Binding-site contacts:
Ligand atom NAJ contacts residue ALA7 of chain 1.B at 3.6 Å (h-bond).
Ligand atom OBB contacts residue PRO51 of chain 1.B at 3.6 Å.
Ligand atom NAJ contacts residue THR113 of chain 1.B at 3.8 Å.
Ligand atom NAG contacts residue PHE31 of chain 1.B at 3.5 Å.
Ligand atom CAY contacts residue PHE31 of chain 1.B at 3.5 Å (hydrophobic).
Ligand atom NAG contacts residue ILE94 of chain 1.B at 3.0 Å (h-bond).
Ligand atom CAU contacts residue GLN28 of chain 1.B at 3.7 Å.
Ligand atom CAI contacts residue ASP27 of chain 1.B at 3.6 Å.
Ligand atom C6 contacts residue PHE31 of chain 1.B at 3.4 Å (hydrophobic).
Ligand atom CAX contacts residue LEU57 of chain 1.B at 3.7 Å (hydrophobic).
Ligand atom C6 contacts residue ILE5 of chain 1.B at 3.6 Å (hydrophobic).
Ligand atom NAG contacts residue TYR100 of chain 1.B at 3.4 Å (h-bond).
Ligand atom NAJ contacts residue TRP6 of chain 1.B at 3.4 Å.
Ligand atom C5 contacts residue NDP1 of chain 1.I at 3.6 Å.
Ligand atom N1 contacts residue PHE31 of chain 1.B at 3.5 Å.
Ligand atom CBC contacts residue SER49 of chain 1.B at 3.1 Å.
Ligand atom OBA contacts residue ARG60 of chain 1.B at 3.0 Å (salt-bridge).
Ligand atom CAO contacts residue LEU50 of chain 1.B at 3.6 Å (hydrophobic).
Ligand atom C2 contacts residue TRP6 of chain 1.B at 3.7 Å (hydrophobic).
Ligand atom CAU contacts residue LEU57 of chain 1.B at 3.8 Å (hydrophobic).
Ligand atom CAK contacts residue NDP1 of chain 1.I at 3.6 Å.
Ligand atom CAN contacts residue LEU50 of chain 1.B at 3.6 Å (hydrophobic).
Ligand atom C6 contacts residue NDP1 of chain 1.I at 3.4 Å.
Ligand atom C4 contacts residue ASP27 of chain 1.B at 3.5 Å.
Ligand atom N1 contacts residue NDP1 of chain 1.I at 3.6 Å.
Ligand atom N3 contacts residue ASP27 of chain 1.B at 2.6 Å (salt-bridge).
Ligand atom C2 contacts residue ALA7 of chain 1.B at 3.6 Å (hydrophobic).
Ligand atom CAV contacts residue LEU57 of chain 1.B at 3.6 Å (hydrophobic).
Ligand atom CAH contacts residue ASP27 of chain 1.B at 3.5 Å.
Ligand atom CAV contacts residue GLN28 of chain 1.B at 3.7 Å.
Ligand atom NAG contacts residue ILE5 of chain 1.B at 2.9 Å (h-bond).
Ligand atom CAW contacts residue LEU57 of chain 1.B at 3.6 Å (hydrophobic).
Ligand atom OBA contacts residue ARG32 of chain 1.B at 3.4 Å (salt-bridge).
Ligand atom C5 contacts residue PHE31 of chain 1.B at 3.7 Å (hydrophobic).
Ligand atom CAX contacts residue PHE31 of chain 1.B at 3.6 Å (hydrophobic).
Ligand atom C2 contacts residue ASP27 of chain 1.B at 3.5 Å.
Ligand atom NAJ contacts residue ASP27 of chain 1.B at 3.0 Å (salt-bridge).
Ligand atom N1 contacts residue TRP6 of chain 1.B at 3.2 Å.
Ligand atom NAG contacts residue NDP1 of chain 1.I at 3.6 Å.
Ligand atom N1 contacts residue ILE5 of chain 1.B at 3.5 Å (h-bond).

Sequence of chain 1.B:
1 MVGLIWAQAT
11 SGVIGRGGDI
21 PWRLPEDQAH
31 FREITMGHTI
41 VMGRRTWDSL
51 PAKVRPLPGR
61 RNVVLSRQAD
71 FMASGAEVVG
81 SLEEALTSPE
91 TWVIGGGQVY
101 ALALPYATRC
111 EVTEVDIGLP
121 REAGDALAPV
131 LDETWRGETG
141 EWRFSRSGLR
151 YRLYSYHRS

The small molecule below binds the protein below.
Small molecule (SMILES): CCc1nc(N)nc(N)c1C#CCc1cc(OC)cc(-c2ccc(C(=O)O)cc2)c1